Binding-site contacts:
Ligand atom C7 contacts residue ASN801 of chain 1.B at 4.3 Å.
Ligand atom O7 contacts residue GLN804 of chain 1.B at 3.6 Å (h-bond).
Ligand atom C1 contacts residue SER803 of chain 1.B at 4.0 Å.
Ligand atom C7 contacts residue GLN804 of chain 1.B at 4.5 Å.
Ligand atom C4 contacts residue ASN801 of chain 1.B at 4.2 Å.
Ligand atom O3 contacts residue ASN801 of chain 1.B at 4.1 Å.
Ligand atom C7 contacts residue SER803 of chain 1.B at 4.0 Å.
Ligand atom C2 contacts residue SER803 of chain 1.B at 3.2 Å.
Ligand atom N2 contacts residue SER803 of chain 1.B at 4.0 Å.
Ligand atom C1 contacts residue ASN801 of chain 1.B at 1.4 Å.
Ligand atom C3 contacts residue ASN801 of chain 1.B at 3.8 Å.
Ligand atom N2 contacts residue ASN801 of chain 1.B at 3.3 Å (h-bond).
Ligand atom C2 contacts residue ASN801 of chain 1.B at 2.5 Å.
Ligand atom C6 contacts residue ASN801 of chain 1.B at 4.4 Å.
Ligand atom O6 contacts residue ASN801 of chain 1.B at 4.0 Å.
Ligand atom C3 contacts residue SER803 of chain 1.B at 4.0 Å.
Ligand atom O5 contacts residue ASN801 of chain 1.B at 2.4 Å (h-bond).
Ligand atom O7 contacts residue SER803 of chain 1.B at 3.3 Å (h-bond).
Ligand atom O5 contacts residue SER803 of chain 1.B at 4.4 Å.
Ligand atom C5 contacts residue ASN801 of chain 1.B at 3.6 Å.
Ligand atom O3 contacts residue SER803 of chain 1.B at 3.5 Å.

Sequence of chain 1.B:
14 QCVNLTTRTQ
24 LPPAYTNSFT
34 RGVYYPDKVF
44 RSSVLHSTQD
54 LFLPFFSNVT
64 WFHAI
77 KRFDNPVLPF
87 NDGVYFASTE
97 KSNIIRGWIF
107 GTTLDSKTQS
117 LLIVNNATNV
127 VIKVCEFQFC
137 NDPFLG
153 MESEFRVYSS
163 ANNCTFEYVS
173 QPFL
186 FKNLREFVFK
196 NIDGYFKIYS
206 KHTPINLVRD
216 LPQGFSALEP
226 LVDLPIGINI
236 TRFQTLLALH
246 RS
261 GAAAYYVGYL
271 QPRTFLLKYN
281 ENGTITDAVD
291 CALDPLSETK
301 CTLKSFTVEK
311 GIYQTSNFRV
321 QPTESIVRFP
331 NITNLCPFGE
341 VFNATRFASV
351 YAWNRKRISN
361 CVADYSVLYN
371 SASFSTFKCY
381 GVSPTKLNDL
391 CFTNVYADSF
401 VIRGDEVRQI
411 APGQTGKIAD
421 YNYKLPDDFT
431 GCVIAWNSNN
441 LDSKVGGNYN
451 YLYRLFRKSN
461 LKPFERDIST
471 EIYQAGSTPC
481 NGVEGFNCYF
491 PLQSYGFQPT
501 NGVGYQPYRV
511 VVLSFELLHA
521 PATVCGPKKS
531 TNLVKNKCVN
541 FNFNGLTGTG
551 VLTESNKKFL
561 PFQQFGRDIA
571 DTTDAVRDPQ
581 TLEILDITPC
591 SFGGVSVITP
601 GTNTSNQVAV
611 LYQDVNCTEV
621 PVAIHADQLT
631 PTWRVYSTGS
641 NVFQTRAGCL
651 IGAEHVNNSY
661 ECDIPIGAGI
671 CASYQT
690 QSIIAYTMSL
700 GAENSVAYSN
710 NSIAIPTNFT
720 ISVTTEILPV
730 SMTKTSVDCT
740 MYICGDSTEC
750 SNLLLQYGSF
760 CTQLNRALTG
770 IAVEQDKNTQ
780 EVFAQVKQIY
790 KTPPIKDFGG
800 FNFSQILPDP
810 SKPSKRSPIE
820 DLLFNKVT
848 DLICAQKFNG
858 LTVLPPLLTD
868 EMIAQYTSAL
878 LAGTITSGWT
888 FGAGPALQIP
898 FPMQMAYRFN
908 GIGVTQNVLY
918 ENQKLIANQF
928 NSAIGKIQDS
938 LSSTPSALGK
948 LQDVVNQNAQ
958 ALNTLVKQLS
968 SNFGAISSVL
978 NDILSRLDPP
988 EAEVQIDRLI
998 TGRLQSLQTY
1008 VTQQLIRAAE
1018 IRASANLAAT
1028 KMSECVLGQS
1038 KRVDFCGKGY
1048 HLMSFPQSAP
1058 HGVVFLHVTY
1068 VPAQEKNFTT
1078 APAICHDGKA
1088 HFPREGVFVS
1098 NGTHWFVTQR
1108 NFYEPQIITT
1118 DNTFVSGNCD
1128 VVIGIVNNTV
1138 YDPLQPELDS

The small molecule below binds the protein below.
Small molecule (SMILES): CC(=O)N[C@@H]1[C@@H](O)[C@H](O)[C@@H](CO)O[C@H]1O